Sequence of chain 14.I:
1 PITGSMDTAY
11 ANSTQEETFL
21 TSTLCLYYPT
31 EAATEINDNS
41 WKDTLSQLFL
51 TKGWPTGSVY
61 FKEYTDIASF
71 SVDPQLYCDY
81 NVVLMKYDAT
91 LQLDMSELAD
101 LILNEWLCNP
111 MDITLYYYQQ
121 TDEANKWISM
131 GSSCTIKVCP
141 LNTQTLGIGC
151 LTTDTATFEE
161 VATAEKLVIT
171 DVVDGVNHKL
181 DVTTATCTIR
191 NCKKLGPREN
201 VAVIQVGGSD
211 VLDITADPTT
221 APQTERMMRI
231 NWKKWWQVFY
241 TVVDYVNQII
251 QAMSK

Binding-site contacts:
Ligand atom C1 contacts residue ASN12 of chain 14.I at 2.1 Å.
Ligand atom N2 contacts residue ASN12 of chain 14.I at 3.8 Å.
Ligand atom C7 contacts residue ASN12 of chain 14.I at 3.9 Å.
Ligand atom O5 contacts residue ASN12 of chain 14.I at 2.6 Å (h-bond).
Ligand atom O7 contacts residue ASN12 of chain 14.I at 3.7 Å.
Ligand atom C5 contacts residue ASN12 of chain 14.I at 4.0 Å.
Ligand atom C2 contacts residue ASN12 of chain 14.I at 3.2 Å.

This small molecule binds to this protein.
Small molecule (SMILES): CC(=O)N[C@H]1[C@H](O[C@H]2[C@H](O)[C@@H](NC(C)=O)CO[C@@H]2CO)O[C@H](CO)[C@@H](O)[C@@H]1O